Binding-site contacts:
Ligand atom C2 contacts residue ASN12 of chain 18.H at 3.2 Å.
Ligand atom C7 contacts residue ASN12 of chain 18.H at 3.9 Å.
Ligand atom C1 contacts residue ASN12 of chain 18.H at 2.2 Å.
Ligand atom C5 contacts residue ASN12 of chain 18.H at 4.1 Å.
Ligand atom O7 contacts residue ASN12 of chain 18.H at 3.7 Å.
Ligand atom N2 contacts residue ASN12 of chain 18.H at 3.8 Å.
Ligand atom O5 contacts residue ASN12 of chain 18.H at 2.7 Å (h-bond).

Sequence of chain 18.H:
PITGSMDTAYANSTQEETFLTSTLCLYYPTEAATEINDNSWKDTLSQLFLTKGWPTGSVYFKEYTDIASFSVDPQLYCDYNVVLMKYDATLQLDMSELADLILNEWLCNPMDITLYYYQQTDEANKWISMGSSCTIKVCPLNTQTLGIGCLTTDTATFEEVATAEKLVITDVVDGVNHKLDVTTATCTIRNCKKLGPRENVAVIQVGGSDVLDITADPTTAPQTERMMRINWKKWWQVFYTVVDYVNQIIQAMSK

A protein and the small-molecule ligand that binds it are described below.
Small molecule (SMILES): CC(=O)N[C@H]1[C@H](O[C@H]2[C@H](O)[C@@H](NC(C)=O)CO[C@@H]2CO)O[C@H](CO)[C@@H](O)[C@@H]1O